Binding-site contacts:
Ligand atom CE contacts residue THR95 of chain 1.A at 3.8 Å.
Ligand atom OZ contacts residue THR15 of chain 1.A at 2.8 Å (h-bond).
Ligand atom OXT contacts residue ALA31 of chain 1.A at 3.9 Å.
Ligand atom CE contacts residue TYR29 of chain 1.A at 2.2 Å (hydrophobic).
Ligand atom CG contacts residue TYR29 of chain 1.A at 2.4 Å (hydrophobic).
Ligand atom N contacts residue ASP96 of chain 1.A at 3.0 Å (salt-bridge).
Ligand atom OXT contacts residue THR15 of chain 1.A at 4.2 Å.
Ligand atom CB contacts residue TYR29 of chain 1.A at 3.6 Å (hydrophobic).
Ligand atom CA contacts residue THR15 of chain 1.A at 4.1 Å.
Ligand atom CD contacts residue THR15 of chain 1.A at 1.4 Å.
Ligand atom C contacts residue ASP96 of chain 1.A at 3.7 Å.
Ligand atom CB contacts residue ALA31 of chain 1.A at 4.1 Å (hydrophobic).
Ligand atom O contacts residue SER62 of chain 1.A at 2.2 Å (h-bond).
Ligand atom CE contacts residue ALA120 of chain 1.A at 3.6 Å (hydrophobic).
Ligand atom OXT contacts residue GLY94 of chain 1.A at 3.4 Å.
Ligand atom OZ contacts residue ALA120 of chain 1.A at 3.2 Å (h-bond).
Ligand atom OXT contacts residue ALA61 of chain 1.A at 3.5 Å.
Ligand atom C contacts residue THR95 of chain 1.A at 4.0 Å.
Ligand atom O contacts residue GLU63 of chain 1.A at 3.6 Å.
Ligand atom OZ contacts residue MET121 of chain 1.A at 4.1 Å.
Ligand atom CG contacts residue THR15 of chain 1.A at 2.4 Å.
Ligand atom O contacts residue THR95 of chain 1.A at 3.7 Å.
Ligand atom C contacts residue GLY94 of chain 1.A at 3.7 Å.
Ligand atom CE contacts residue MET121 of chain 1.A at 3.6 Å (hydrophobic).
Ligand atom OZ contacts residue TYR29 of chain 1.A at 3.4 Å (h-bond).
Ligand atom CB contacts residue THR15 of chain 1.A at 2.6 Å.
Ligand atom CA contacts residue GLU63 of chain 1.A at 3.6 Å.
Ligand atom CD contacts residue TYR29 of chain 1.A at 1.2 Å (hydrophobic).
Ligand atom C contacts residue SER62 of chain 1.A at 3.2 Å.
Ligand atom OXT contacts residue SER62 of chain 1.A at 2.8 Å (h-bond).
Ligand atom O contacts residue ASP96 of chain 1.A at 3.0 Å.
Ligand atom CE contacts residue THR15 of chain 1.A at 2.4 Å.
Ligand atom N contacts residue SER254 of chain 1.C at 3.7 Å.
Ligand atom OXT contacts residue GLU63 of chain 1.A at 3.7 Å.
Ligand atom OZ contacts residue THR95 of chain 1.A at 2.6 Å (h-bond).
Ligand atom C contacts residue GLU63 of chain 1.A at 3.4 Å.
Ligand atom CA contacts residue ASP96 of chain 1.A at 3.1 Å.
Ligand atom O contacts residue GLY94 of chain 1.A at 3.6 Å.
Ligand atom OXT contacts residue GLY14 of chain 1.A at 3.6 Å.
Ligand atom N contacts residue GLU63 of chain 1.A at 2.8 Å (salt-bridge).

Sequence of chain 1.A:
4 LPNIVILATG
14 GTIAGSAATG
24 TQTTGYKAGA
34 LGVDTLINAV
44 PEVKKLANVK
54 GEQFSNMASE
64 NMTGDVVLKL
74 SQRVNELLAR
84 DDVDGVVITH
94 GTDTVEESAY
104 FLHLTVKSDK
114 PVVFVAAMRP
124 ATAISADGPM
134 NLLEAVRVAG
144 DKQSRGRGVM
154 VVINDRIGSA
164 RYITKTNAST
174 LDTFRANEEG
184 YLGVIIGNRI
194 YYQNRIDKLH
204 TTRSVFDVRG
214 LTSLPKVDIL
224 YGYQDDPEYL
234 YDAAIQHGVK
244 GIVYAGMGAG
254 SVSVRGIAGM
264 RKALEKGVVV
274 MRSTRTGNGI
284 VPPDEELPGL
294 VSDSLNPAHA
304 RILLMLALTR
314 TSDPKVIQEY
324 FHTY

A small-molecule ligand and the protein it binds are described below.
Small molecule (SMILES): N[C@H](CCCCO)C(=O)O

Sequence of chain 1.C:
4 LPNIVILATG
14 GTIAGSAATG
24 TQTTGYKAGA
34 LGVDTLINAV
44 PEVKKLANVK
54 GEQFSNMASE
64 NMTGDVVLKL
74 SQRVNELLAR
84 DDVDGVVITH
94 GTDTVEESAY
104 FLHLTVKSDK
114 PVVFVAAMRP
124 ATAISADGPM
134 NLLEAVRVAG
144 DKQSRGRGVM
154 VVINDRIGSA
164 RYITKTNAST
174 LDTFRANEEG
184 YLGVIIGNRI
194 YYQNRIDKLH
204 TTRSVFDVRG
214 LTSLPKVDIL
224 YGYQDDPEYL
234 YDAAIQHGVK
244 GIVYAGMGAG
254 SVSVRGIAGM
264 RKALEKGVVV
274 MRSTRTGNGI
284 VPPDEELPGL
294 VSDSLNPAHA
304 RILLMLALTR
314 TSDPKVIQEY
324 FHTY